Binding-site contacts:
Ligand atom C8 contacts residue ASN1130 of chain 1.A at 3.7 Å.
Ligand atom O6 contacts residue ASN1130 of chain 1.A at 4.4 Å.
Ligand atom C1 contacts residue ASN1130 of chain 1.A at 1.4 Å.
Ligand atom C5 contacts residue ASN1130 of chain 1.A at 3.7 Å.
Ligand atom N2 contacts residue ASN1130 of chain 1.A at 2.9 Å (h-bond).
Ligand atom C2 contacts residue ASN1130 of chain 1.A at 2.5 Å.
Ligand atom C3 contacts residue ASN1130 of chain 1.A at 3.8 Å.
Ligand atom O5 contacts residue ASN1130 of chain 1.A at 2.4 Å (h-bond).
Ligand atom C4 contacts residue ASN1130 of chain 1.A at 4.3 Å.
Ligand atom O7 contacts residue ASN1130 of chain 1.A at 4.4 Å.
Ligand atom C7 contacts residue ASN1130 of chain 1.A at 3.5 Å.

Sequence of chain 1.A:
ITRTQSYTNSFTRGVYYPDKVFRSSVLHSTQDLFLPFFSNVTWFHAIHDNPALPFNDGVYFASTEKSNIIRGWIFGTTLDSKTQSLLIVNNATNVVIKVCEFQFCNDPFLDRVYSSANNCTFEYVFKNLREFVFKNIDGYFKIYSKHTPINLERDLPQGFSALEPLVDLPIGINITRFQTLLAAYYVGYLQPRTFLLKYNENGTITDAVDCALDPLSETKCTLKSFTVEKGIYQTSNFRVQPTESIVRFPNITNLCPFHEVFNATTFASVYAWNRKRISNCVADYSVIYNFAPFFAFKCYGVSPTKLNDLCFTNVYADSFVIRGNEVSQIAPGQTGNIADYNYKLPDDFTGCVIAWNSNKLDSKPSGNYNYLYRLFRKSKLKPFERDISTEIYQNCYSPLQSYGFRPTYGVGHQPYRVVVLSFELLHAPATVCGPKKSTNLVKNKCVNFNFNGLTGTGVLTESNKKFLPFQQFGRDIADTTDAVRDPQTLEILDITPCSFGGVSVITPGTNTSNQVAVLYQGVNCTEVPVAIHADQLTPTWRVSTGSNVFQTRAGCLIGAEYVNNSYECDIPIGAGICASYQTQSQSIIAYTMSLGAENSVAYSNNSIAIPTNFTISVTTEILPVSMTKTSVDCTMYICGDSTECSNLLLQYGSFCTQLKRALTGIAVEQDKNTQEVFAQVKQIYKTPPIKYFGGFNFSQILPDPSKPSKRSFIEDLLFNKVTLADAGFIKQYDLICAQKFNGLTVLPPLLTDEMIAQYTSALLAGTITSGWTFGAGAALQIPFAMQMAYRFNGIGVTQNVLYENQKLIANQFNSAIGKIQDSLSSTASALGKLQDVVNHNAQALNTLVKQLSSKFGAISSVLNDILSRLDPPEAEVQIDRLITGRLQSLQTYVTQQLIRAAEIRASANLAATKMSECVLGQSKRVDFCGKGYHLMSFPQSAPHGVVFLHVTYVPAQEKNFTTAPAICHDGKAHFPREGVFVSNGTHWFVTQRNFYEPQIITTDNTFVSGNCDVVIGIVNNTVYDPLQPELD

The small molecule below binds the protein below.
Small molecule (SMILES): CC(=O)N[C@@H]1[C@@H](O)[C@H](O)[C@@H](CO)O[C@H]1O